A small-molecule ligand and the protein it binds are described below.
Small molecule (SMILES): CC(=O)N[C@H]1[C@H](O[C@H]2[C@H](O)[C@@H](NC(C)=O)CO[C@@H]2CO)O[C@H](CO)[C@@H](O)[C@@H]1O

Sequence of chain 1.A:
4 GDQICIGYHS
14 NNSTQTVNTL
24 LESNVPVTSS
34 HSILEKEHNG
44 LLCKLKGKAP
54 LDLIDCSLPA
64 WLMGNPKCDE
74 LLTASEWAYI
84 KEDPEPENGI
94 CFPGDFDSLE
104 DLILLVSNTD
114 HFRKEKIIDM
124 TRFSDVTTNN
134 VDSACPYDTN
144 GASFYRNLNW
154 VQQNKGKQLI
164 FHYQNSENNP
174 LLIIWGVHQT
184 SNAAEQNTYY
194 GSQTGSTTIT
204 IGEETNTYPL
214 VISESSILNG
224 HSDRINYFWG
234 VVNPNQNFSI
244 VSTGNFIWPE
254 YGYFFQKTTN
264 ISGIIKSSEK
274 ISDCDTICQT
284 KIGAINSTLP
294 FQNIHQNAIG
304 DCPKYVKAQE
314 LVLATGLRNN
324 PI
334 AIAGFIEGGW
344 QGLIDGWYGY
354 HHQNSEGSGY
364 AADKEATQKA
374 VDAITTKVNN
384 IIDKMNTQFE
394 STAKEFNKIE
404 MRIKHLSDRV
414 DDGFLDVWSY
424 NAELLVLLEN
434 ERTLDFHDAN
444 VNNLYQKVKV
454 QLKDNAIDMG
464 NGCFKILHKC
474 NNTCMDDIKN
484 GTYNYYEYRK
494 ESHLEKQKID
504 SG

Binding-site contacts:
Ligand atom C8 contacts residue THR390 of chain 1.C at 4.3 Å.
Ligand atom O3 contacts residue ASN389 of chain 1.C at 3.5 Å (h-bond).
Ligand atom C6 contacts residue GLN391 of chain 1.C at 4.4 Å.
Ligand atom O5 contacts residue ASN263 of chain 1.C at 2.4 Å (h-bond).
Ligand atom C3 contacts residue ASN389 of chain 1.C at 3.8 Å.
Ligand atom C6 contacts residue THR390 of chain 1.C at 4.0 Å.
Ligand atom O6 contacts residue FUC1 of chain 1.S at 3.6 Å.
Ligand atom N2 contacts residue THR390 of chain 1.C at 4.5 Å.
Ligand atom O6 contacts residue THR390 of chain 1.C at 3.3 Å (h-bond).
Ligand atom C7 contacts residue ASN263 of chain 1.C at 3.5 Å.
Ligand atom C5 contacts residue ASN263 of chain 1.C at 3.7 Å.
Ligand atom N2 contacts residue ASN263 of chain 1.C at 2.8 Å (h-bond).
Ligand atom C8 contacts residue ASN263 of chain 1.C at 4.5 Å.
Ligand atom C8 contacts residue GLN391 of chain 1.C at 3.7 Å.
Ligand atom C8 contacts residue LYS310 of chain 1.A at 4.1 Å.
Ligand atom O7 contacts residue LYS49 of chain 1.C at 3.2 Å (salt-bridge).
Ligand atom O7 contacts residue ASN263 of chain 1.C at 3.9 Å.
Ligand atom C2 contacts residue ASN263 of chain 1.C at 2.5 Å.
Ligand atom O3 contacts residue LYS49 of chain 1.C at 3.8 Å.
Ligand atom C3 contacts residue ASN263 of chain 1.C at 3.8 Å.
Ligand atom O6 contacts residue PHE392 of chain 1.C at 3.8 Å.
Ligand atom C1 contacts residue THR262 of chain 1.C at 4.4 Å.
Ligand atom C7 contacts residue LYS49 of chain 1.C at 4.2 Å.
Ligand atom C5 contacts residue FUC1 of chain 1.S at 3.5 Å.
Ligand atom C6 contacts residue PHE392 of chain 1.C at 3.6 Å (hydrophobic).
Ligand atom C1 contacts residue PHE392 of chain 1.C at 4.0 Å (hydrophobic).
Ligand atom C5 contacts residue PHE392 of chain 1.C at 4.2 Å (hydrophobic).
Ligand atom C8 contacts residue ASN389 of chain 1.C at 4.2 Å.
Ligand atom C2 contacts residue LYS49 of chain 1.C at 4.4 Å.
Ligand atom O5 contacts residue FUC1 of chain 1.S at 3.7 Å.
Ligand atom C1 contacts residue ASN263 of chain 1.C at 1.4 Å.
Ligand atom C1 contacts residue FUC1 of chain 1.S at 4.3 Å.
Ligand atom N2 contacts residue ASN389 of chain 1.C at 4.2 Å.
Ligand atom C6 contacts residue FUC1 of chain 1.S at 3.7 Å.
Ligand atom O5 contacts residue PHE392 of chain 1.C at 3.3 Å.
Ligand atom C4 contacts residue ASN263 of chain 1.C at 4.3 Å.
Ligand atom O6 contacts residue LYS49 of chain 1.C at 3.7 Å.
Ligand atom O6 contacts residue GLN391 of chain 1.C at 4.2 Å.

Sequence of chain 1.C:
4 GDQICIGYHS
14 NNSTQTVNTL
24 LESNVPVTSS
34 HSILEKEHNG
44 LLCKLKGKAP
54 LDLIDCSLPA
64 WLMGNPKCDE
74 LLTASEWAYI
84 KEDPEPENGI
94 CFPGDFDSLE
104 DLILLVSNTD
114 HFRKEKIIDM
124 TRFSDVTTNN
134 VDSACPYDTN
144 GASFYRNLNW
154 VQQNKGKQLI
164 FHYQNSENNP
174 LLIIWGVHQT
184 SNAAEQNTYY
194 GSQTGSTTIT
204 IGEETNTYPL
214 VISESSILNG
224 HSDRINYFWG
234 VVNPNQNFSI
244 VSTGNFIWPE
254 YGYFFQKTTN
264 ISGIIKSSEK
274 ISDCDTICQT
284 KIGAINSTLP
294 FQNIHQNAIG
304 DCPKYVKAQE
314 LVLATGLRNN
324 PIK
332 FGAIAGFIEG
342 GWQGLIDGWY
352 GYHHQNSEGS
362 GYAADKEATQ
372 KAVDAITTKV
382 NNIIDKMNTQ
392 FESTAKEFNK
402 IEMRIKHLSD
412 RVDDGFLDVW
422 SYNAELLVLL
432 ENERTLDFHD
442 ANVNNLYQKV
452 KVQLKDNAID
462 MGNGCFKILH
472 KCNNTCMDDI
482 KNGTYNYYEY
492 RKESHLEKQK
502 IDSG